Sequence of chain 1.E:
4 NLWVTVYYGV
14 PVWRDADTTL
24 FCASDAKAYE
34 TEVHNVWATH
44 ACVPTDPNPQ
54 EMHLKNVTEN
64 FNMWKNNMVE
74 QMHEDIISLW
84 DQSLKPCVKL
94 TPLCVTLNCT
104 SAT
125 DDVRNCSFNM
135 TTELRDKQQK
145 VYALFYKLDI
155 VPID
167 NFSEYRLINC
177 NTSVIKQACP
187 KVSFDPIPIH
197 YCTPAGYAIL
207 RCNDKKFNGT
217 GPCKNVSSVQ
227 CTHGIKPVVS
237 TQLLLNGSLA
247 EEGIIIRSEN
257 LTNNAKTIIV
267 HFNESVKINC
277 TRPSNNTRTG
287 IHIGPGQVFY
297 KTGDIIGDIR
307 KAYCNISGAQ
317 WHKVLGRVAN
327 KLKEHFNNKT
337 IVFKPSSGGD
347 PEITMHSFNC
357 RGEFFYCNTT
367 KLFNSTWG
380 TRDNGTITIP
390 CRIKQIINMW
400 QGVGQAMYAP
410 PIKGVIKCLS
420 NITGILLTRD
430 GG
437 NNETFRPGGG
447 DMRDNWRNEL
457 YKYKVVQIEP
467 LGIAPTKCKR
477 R

Binding-site contacts:
Ligand atom O6 contacts residue ASN326 of chain 1.E at 3.7 Å.
Ligand atom C1 contacts residue ASN334 of chain 1.E at 1.4 Å.
Ligand atom C5 contacts residue GLU330 of chain 1.E at 4.3 Å.
Ligand atom N2 contacts residue ASN334 of chain 1.E at 2.9 Å (h-bond).
Ligand atom C7 contacts residue ASN334 of chain 1.E at 4.0 Å.
Ligand atom C1 contacts residue LYS329 of chain 1.E at 4.0 Å.
Ligand atom C5 contacts residue ASN334 of chain 1.E at 3.6 Å.
Ligand atom O5 contacts residue ASN334 of chain 1.E at 2.3 Å (h-bond).
Ligand atom C2 contacts residue ASN334 of chain 1.E at 2.5 Å.
Ligand atom O5 contacts residue LYS329 of chain 1.E at 3.9 Å.
Ligand atom C6 contacts residue GLU330 of chain 1.E at 3.5 Å.
Ligand atom C4 contacts residue ASN334 of chain 1.E at 4.2 Å.
Ligand atom O7 contacts residue ASN334 of chain 1.E at 4.5 Å.
Ligand atom C6 contacts residue ASN326 of chain 1.E at 4.0 Å.
Ligand atom C3 contacts residue ASN334 of chain 1.E at 3.8 Å.

This small molecule binds to this protein.
Small molecule (SMILES): CC(=O)N[C@@H]1[C@@H](O)[C@H](O)[C@@H](CO)O[C@H]1O